Binding-site contacts:
Ligand atom C33 contacts residue ILE79 of chain 8.A at 4.4 Å (hydrophobic).
Ligand atom C02 contacts residue MET32 of chain 8.A at 3.5 Å (hydrophobic).
Ligand atom C28 contacts residue PHE66 of chain 8.A at 4.2 Å (hydrophobic).
Ligand atom O02 contacts residue ASN30 of chain 8.A at 4.2 Å.
Ligand atom C26 contacts residue ILE33 of chain 8.A at 4.4 Å (hydrophobic).
Ligand atom C35 contacts residue GLU81 of chain 8.A at 3.9 Å.
Ligand atom O02 contacts residue MET32 of chain 8.A at 4.3 Å.
Ligand atom C04 contacts residue MET32 of chain 8.A at 4.3 Å (hydrophobic).
Ligand atom C35 contacts residue LEU36 of chain 8.A at 4.2 Å (hydrophobic).
Ligand atom O06 contacts residue ILE79 of chain 8.A at 3.9 Å.
Ligand atom C37 contacts residue ILE79 of chain 8.A at 4.2 Å (hydrophobic).
Ligand atom C11 contacts residue MET32 of chain 8.A at 4.0 Å (hydrophobic).
Ligand atom C01 contacts residue MET32 of chain 8.A at 4.4 Å (hydrophobic).
Ligand atom O07 contacts residue MET32 of chain 8.A at 4.5 Å.
Ligand atom C04 contacts residue PHE66 of chain 8.A at 3.8 Å (hydrophobic).
Ligand atom C34 contacts residue PHE66 of chain 8.A at 3.5 Å (hydrophobic).
Ligand atom C26 contacts residue PHE66 of chain 8.A at 4.1 Å (hydrophobic).
Ligand atom C36 contacts residue GLY82 of chain 8.A at 3.8 Å.
Ligand atom C36 contacts residue ARG83 of chain 8.A at 4.1 Å.
Ligand atom N06 contacts residue ILE79 of chain 8.A at 4.2 Å.
Ligand atom C05 contacts residue PHE66 of chain 8.A at 4.4 Å (hydrophobic).
Ligand atom C27 contacts residue ASN30 of chain 8.A at 3.6 Å.
Ligand atom C29 contacts residue PHE66 of chain 8.A at 4.1 Å (hydrophobic).
Ligand atom C27 contacts residue ILE33 of chain 8.A at 4.1 Å (hydrophobic).
Ligand atom C36 contacts residue GLU81 of chain 8.A at 4.1 Å.
Ligand atom O03 contacts residue PHE66 of chain 8.A at 4.1 Å.
Ligand atom C35 contacts residue GLY82 of chain 8.A at 3.4 Å.
Ligand atom C35 contacts residue PHE66 of chain 8.A at 3.6 Å (hydrophobic).
Ligand atom C36 contacts residue ILE79 of chain 8.A at 4.3 Å (hydrophobic).
Ligand atom C27 contacts residue PHE66 of chain 8.A at 4.1 Å (hydrophobic).
Ligand atom C07 contacts residue ILE79 of chain 8.A at 4.0 Å (hydrophobic).
Ligand atom O06 contacts residue ARG83 of chain 8.A at 4.0 Å.
Ligand atom N04 contacts residue PHE66 of chain 8.A at 4.3 Å.
Ligand atom C26 contacts residue ASN30 of chain 8.A at 3.7 Å.
Ligand atom C34 contacts residue LEU36 of chain 8.A at 4.2 Å (hydrophobic).
Ligand atom N06 contacts residue PHE66 of chain 8.A at 4.4 Å.

A small-molecule ligand and the protein it binds are described below.
Small molecule (SMILES): C[C@H](C[C@@H](C[C@H](C[C@@H](C[C@@H](CCN1CCCC1=O)N1CCCC1=O)N1CCCC1=O)N1CCCC1=O)N1CCCC1=O)N1CCCC1=O

Sequence of chain 8.A:
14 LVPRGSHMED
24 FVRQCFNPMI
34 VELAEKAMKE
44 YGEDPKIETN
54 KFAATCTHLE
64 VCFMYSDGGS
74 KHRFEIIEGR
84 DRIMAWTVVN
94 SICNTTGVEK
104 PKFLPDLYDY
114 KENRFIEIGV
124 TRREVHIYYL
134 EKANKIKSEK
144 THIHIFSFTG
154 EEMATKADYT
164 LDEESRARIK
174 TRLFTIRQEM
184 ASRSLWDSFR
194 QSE